Binding-site contacts:
Ligand atom C2 contacts residue ASN12 of chain 4.F at 3.2 Å.
Ligand atom C1 contacts residue ASN12 of chain 4.F at 2.1 Å.
Ligand atom C5 contacts residue ASN12 of chain 4.F at 4.1 Å.
Ligand atom O5 contacts residue ASN12 of chain 4.F at 2.7 Å (h-bond).
Ligand atom N2 contacts residue ASN12 of chain 4.F at 3.8 Å.
Ligand atom C7 contacts residue ASN12 of chain 4.F at 3.9 Å.
Ligand atom O7 contacts residue ASN12 of chain 4.F at 3.7 Å.

The protein below binds the small molecule below.
Small molecule (SMILES): CC(=O)N[C@H]1[C@H](O[C@H]2[C@H](O)[C@@H](NC(C)=O)CO[C@@H]2CO)O[C@H](CO)[C@@H](O)[C@@H]1O

Sequence of chain 4.F:
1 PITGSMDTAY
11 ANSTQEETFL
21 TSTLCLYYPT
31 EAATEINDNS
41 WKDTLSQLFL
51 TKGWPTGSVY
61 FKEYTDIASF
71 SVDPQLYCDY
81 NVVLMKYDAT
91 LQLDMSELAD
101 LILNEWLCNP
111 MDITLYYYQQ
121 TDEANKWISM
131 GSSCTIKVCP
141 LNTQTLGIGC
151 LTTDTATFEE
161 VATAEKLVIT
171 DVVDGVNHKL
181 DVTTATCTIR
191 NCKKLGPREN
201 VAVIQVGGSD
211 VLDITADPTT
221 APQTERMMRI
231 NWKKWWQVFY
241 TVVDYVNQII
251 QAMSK